Binding-site contacts:
Ligand atom O5 contacts residue ASN73 of chain 1.B at 2.3 Å (h-bond).
Ligand atom C2 contacts residue ASN73 of chain 1.B at 2.5 Å.
Ligand atom C7 contacts residue ASN73 of chain 1.B at 3.2 Å.
Ligand atom O7 contacts residue ASN73 of chain 1.B at 3.0 Å (h-bond).
Ligand atom C5 contacts residue ASN73 of chain 1.B at 3.6 Å.
Ligand atom N2 contacts residue ASN73 of chain 1.B at 3.0 Å (h-bond).
Ligand atom C3 contacts residue ASN73 of chain 1.B at 3.8 Å.
Ligand atom C1 contacts residue ASN73 of chain 1.B at 1.4 Å.
Ligand atom C4 contacts residue ASN73 of chain 1.B at 4.2 Å.
Ligand atom C8 contacts residue ASN73 of chain 1.B at 4.4 Å.

Sequence of chain 1.B:
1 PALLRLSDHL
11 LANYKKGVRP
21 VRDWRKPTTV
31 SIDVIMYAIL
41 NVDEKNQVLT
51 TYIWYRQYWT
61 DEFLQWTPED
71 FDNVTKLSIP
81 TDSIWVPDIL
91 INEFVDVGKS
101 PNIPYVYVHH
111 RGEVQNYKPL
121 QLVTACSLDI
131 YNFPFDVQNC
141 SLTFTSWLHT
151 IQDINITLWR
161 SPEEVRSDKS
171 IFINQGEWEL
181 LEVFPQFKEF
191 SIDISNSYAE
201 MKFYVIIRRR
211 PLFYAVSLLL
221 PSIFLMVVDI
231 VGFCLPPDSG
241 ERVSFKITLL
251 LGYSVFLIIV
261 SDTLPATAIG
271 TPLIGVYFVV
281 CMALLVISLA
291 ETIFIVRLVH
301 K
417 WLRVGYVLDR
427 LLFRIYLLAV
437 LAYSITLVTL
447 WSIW

This small molecule binds to this protein.
Small molecule (SMILES): CC(=O)N[C@@H]1[C@@H](O)[C@H](O)[C@@H](CO)O[C@H]1O